This small molecule binds to this protein.
Small molecule (SMILES): CC(=O)N[C@@H]1[C@@H](O)[C@H](O)[C@@H](CO)O[C@H]1O

Binding-site contacts:
Ligand atom C8 contacts residue NAG1 of chain 2.H at 4.1 Å.
Ligand atom O7 contacts residue NAG1 of chain 2.H at 3.0 Å (h-bond).
Ligand atom C7 contacts residue NAG1 of chain 2.H at 4.1 Å.
Ligand atom C8 contacts residue SER368 of chain 2.A at 3.2 Å.
Ligand atom C2 contacts residue ASN367 of chain 2.A at 2.3 Å.
Ligand atom C1 contacts residue SER368 of chain 2.A at 4.1 Å.
Ligand atom O7 contacts residue ASN367 of chain 2.A at 3.9 Å.
Ligand atom O4 contacts residue NAG2 of chain 2.H at 4.2 Å.
Ligand atom C5 contacts residue ASN367 of chain 2.A at 3.6 Å.
Ligand atom C8 contacts residue THR376 of chain 2.A at 3.8 Å.
Ligand atom C3 contacts residue ASN367 of chain 2.A at 3.6 Å.
Ligand atom O3 contacts residue NAG1 of chain 2.H at 4.4 Å.
Ligand atom N2 contacts residue SER368 of chain 2.A at 3.1 Å (h-bond).
Ligand atom C2 contacts residue SER368 of chain 2.A at 4.2 Å.
Ligand atom C6 contacts residue NAG2 of chain 2.H at 4.4 Å.
Ligand atom N2 contacts residue ASN367 of chain 2.A at 2.7 Å (h-bond).
Ligand atom C1 contacts residue ASN367 of chain 2.A at 1.4 Å.
Ligand atom C8 contacts residue SER369 of chain 2.A at 4.0 Å.
Ligand atom C4 contacts residue ASN367 of chain 2.A at 4.1 Å.
Ligand atom C4 contacts residue NAG2 of chain 2.H at 4.4 Å.
Ligand atom C7 contacts residue ASN367 of chain 2.A at 3.6 Å.
Ligand atom C7 contacts residue SER368 of chain 2.A at 3.8 Å.
Ligand atom O5 contacts residue ASN367 of chain 2.A at 2.4 Å (h-bond).

Sequence of chain 2.A:
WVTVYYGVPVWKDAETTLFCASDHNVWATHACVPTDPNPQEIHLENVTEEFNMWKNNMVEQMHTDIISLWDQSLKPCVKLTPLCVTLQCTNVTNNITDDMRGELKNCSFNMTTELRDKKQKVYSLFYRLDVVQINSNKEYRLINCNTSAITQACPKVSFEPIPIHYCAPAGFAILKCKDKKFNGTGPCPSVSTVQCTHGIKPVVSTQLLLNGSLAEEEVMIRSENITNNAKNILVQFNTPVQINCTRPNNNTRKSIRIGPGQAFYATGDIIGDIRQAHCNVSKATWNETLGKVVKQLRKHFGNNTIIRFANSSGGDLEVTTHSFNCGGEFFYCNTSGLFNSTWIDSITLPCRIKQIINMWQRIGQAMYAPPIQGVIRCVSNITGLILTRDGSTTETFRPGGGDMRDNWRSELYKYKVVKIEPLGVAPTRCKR